This small molecule binds to this protein.
Small molecule (SMILES): O=C(O)c1c(CCCOc2cccc3ccccc23)c2cccc3c2n1CCC3

Binding-site contacts:
Ligand atom CAD contacts residue PHE100 of chain 1.G at 3.7 Å (hydrophobic).
Ligand atom OAA contacts residue ARG93 of chain 1.G at 2.7 Å (salt-bridge).
Ligand atom CAC contacts residue PHE100 of chain 1.G at 3.7 Å (hydrophobic).
Ligand atom CAI contacts residue PHE100 of chain 1.G at 3.6 Å (hydrophobic).
Ligand atom CAL contacts residue PHE100 of chain 1.G at 3.7 Å (hydrophobic).
Ligand atom CAF contacts residue VAL79 of chain 1.G at 3.5 Å (hydrophobic).
Ligand atom CAX contacts residue VAL83 of chain 1.G at 3.6 Å (hydrophobic).
Ligand atom CAT contacts residue ARG93 of chain 1.G at 3.2 Å.
Ligand atom CAE contacts residue PHE58 of chain 1.G at 3.6 Å (hydrophobic).
Ligand atom CAH contacts residue MET80 of chain 1.G at 3.7 Å (hydrophobic).
Ligand atom CAC contacts residue ILE124 of chain 1.G at 3.9 Å (hydrophobic).
Ligand atom CAK contacts residue LEU97 of chain 1.G at 3.6 Å (hydrophobic).
Ligand atom OAA contacts residue VAL83 of chain 1.G at 3.6 Å.
Ligand atom NBC contacts residue THR96 of chain 1.G at 3.8 Å.
Ligand atom CBB contacts residue THR96 of chain 1.G at 3.9 Å.
Ligand atom CAM contacts residue PHE84 of chain 1.G at 3.6 Å (hydrophobic).
Ligand atom CAO contacts residue MET80 of chain 1.G at 3.6 Å (hydrophobic).
Ligand atom CAD contacts residue GLY101 of chain 1.G at 3.7 Å.
Ligand atom OAB contacts residue ARG93 of chain 1.G at 2.7 Å (salt-bridge).
Ligand atom CAE contacts residue PHE100 of chain 1.G at 3.5 Å (hydrophobic).
Ligand atom CAX contacts residue THR96 of chain 1.G at 3.6 Å.
Ligand atom CAI contacts residue MET80 of chain 1.G at 3.8 Å (hydrophobic).
Ligand atom CAZ contacts residue MET80 of chain 1.G at 3.6 Å (hydrophobic).
Ligand atom CAO contacts residue VAL83 of chain 1.G at 3.7 Å (hydrophobic).
Ligand atom CAZ contacts residue PHE100 of chain 1.G at 3.3 Å (hydrophobic).
Ligand atom CAK contacts residue PHE100 of chain 1.G at 3.5 Å (hydrophobic).
Ligand atom OAA contacts residue PHE84 of chain 1.G at 3.9 Å.
Ligand atom CAW contacts residue THR96 of chain 1.G at 3.5 Å.
Ligand atom CAJ contacts residue MET80 of chain 1.G at 3.8 Å (hydrophobic).
Ligand atom CAG contacts residue PHE58 of chain 1.G at 3.6 Å (hydrophobic).
Ligand atom CAJ contacts residue LEU65 of chain 1.G at 3.7 Å (hydrophobic).
Ligand atom CAD contacts residue ILE124 of chain 1.G at 3.6 Å (hydrophobic).
Ligand atom CAJ contacts residue PHE100 of chain 1.G at 3.6 Å (hydrophobic).
Ligand atom CAT contacts residue VAL83 of chain 1.G at 3.8 Å (hydrophobic).
Ligand atom CAY contacts residue MET80 of chain 1.G at 3.5 Å (hydrophobic).
Ligand atom CBA contacts residue THR96 of chain 1.G at 3.7 Å.
Ligand atom CAY contacts residue PHE100 of chain 1.G at 3.4 Å (hydrophobic).
Ligand atom CAQ contacts residue LEU97 of chain 1.G at 3.7 Å (hydrophobic).
Ligand atom NBC contacts residue VAL83 of chain 1.G at 3.7 Å.
Ligand atom CAD contacts residue LEU97 of chain 1.G at 3.5 Å (hydrophobic).

Sequence of chain 1.G:
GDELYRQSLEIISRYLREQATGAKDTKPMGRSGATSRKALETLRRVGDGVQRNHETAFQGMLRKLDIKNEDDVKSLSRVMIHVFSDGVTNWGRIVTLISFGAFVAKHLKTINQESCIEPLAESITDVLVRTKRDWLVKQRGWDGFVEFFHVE